Binding-site contacts:
Ligand atom C6 contacts residue PHE54 of chain 1.H at 3.5 Å (hydrophobic).
Ligand atom CAR contacts residue ACT1 of chain 1.NB at 3.8 Å.
Ligand atom N1 contacts residue ALA101 of chain 1.H at 3.6 Å.
Ligand atom CAR contacts residue PHE54 of chain 1.H at 4.0 Å (hydrophobic).
Ligand atom CAF contacts residue ASP32 of chain 1.H at 3.5 Å.
Ligand atom C2 contacts residue PHE54 of chain 1.H at 3.7 Å (hydrophobic).
Ligand atom CAQ contacts residue ACT1 of chain 1.NB at 3.3 Å.
Ligand atom C6 contacts residue ILE102 of chain 1.H at 3.9 Å (hydrophobic).
Ligand atom C2 contacts residue ILE102 of chain 1.H at 3.9 Å (hydrophobic).
Ligand atom NAO contacts residue ILE216 of chain 1.H at 3.6 Å.
Ligand atom N1 contacts residue PHE54 of chain 1.H at 3.7 Å.
Ligand atom N1 contacts residue ILE216 of chain 1.H at 3.8 Å.
Ligand atom N3 contacts residue ILE216 of chain 1.H at 3.7 Å.
Ligand atom NAO contacts residue ACT1 of chain 1.NB at 3.8 Å.
Ligand atom NAW contacts residue ILE216 of chain 1.H at 3.6 Å.
Ligand atom CAB contacts residue ILE41 of chain 1.H at 3.9 Å (hydrophobic).
Ligand atom C4 contacts residue PHE54 of chain 1.H at 3.7 Å (hydrophobic).
Ligand atom NAD contacts residue ILE102 of chain 1.H at 2.9 Å (h-bond).
Ligand atom CAC contacts residue ASP217 of chain 1.H at 3.4 Å.
Ligand atom CAT contacts residue ACT1 of chain 1.NB at 3.5 Å.
Ligand atom CAA contacts residue PHE54 of chain 1.H at 3.7 Å (hydrophobic).
Ligand atom C5 contacts residue PHE54 of chain 1.H at 3.4 Å (hydrophobic).
Ligand atom C5 contacts residue ILE216 of chain 1.H at 3.8 Å (hydrophobic).
Ligand atom C2 contacts residue ILE216 of chain 1.H at 3.6 Å (hydrophobic).
Ligand atom N1 contacts residue ILE102 of chain 1.H at 3.0 Å (h-bond).
Ligand atom NAD contacts residue PHE54 of chain 1.H at 3.9 Å.
Ligand atom CAF contacts residue VAL34 of chain 1.H at 3.6 Å (hydrophobic).
Ligand atom CAL contacts residue PHE54 of chain 1.H at 3.7 Å (hydrophobic).
Ligand atom CAI contacts residue ILE206 of chain 1.H at 3.9 Å (hydrophobic).
Ligand atom C2 contacts residue PRO83 of chain 1.H at 3.6 Å (hydrophobic).
Ligand atom CAR contacts residue ILE216 of chain 1.H at 3.5 Å (hydrophobic).
Ligand atom C2 contacts residue ALA101 of chain 1.H at 3.9 Å (hydrophobic).
Ligand atom CAC contacts residue ILE216 of chain 1.H at 4.0 Å (hydrophobic).
Ligand atom CAS contacts residue ACT1 of chain 1.NB at 4.0 Å.
Ligand atom N3 contacts residue PHE54 of chain 1.H at 3.6 Å.
Ligand atom CAK contacts residue GLN6 of chain 1.G at 3.9 Å.
Ligand atom CAJ contacts residue GLN6 of chain 1.G at 3.7 Å.
Ligand atom C4 contacts residue ILE216 of chain 1.H at 3.8 Å (hydrophobic).
Ligand atom CAG contacts residue THR106 of chain 1.H at 4.0 Å.
Ligand atom CAI contacts residue ACT1 of chain 1.NB at 3.7 Å.

Sequence of chain 1.H:
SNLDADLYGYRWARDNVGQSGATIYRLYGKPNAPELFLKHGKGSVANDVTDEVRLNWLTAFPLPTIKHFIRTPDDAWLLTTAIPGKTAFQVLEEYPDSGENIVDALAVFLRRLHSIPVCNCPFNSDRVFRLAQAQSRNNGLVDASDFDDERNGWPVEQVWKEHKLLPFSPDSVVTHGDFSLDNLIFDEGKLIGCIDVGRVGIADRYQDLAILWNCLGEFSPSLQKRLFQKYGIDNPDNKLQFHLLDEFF

Sequence of chain 1.G:
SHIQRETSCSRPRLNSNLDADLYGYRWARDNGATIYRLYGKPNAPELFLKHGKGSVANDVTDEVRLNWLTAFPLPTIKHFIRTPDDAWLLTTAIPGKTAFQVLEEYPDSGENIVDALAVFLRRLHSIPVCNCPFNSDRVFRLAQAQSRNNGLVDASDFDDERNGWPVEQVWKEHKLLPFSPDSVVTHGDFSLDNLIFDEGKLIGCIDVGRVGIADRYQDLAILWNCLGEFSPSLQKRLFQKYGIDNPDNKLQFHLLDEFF

A protein and the small-molecule ligand that binds it are described below.
Small molecule (SMILES): CC(C)(C)n1nc(-c2cccc3ccccc23)c2c(N)ncnc21